This small molecule binds to this protein.
Small molecule (SMILES): O=C(O)[C@@H](O)c1ccc(O)cc1

Sequence of chain 1.B:
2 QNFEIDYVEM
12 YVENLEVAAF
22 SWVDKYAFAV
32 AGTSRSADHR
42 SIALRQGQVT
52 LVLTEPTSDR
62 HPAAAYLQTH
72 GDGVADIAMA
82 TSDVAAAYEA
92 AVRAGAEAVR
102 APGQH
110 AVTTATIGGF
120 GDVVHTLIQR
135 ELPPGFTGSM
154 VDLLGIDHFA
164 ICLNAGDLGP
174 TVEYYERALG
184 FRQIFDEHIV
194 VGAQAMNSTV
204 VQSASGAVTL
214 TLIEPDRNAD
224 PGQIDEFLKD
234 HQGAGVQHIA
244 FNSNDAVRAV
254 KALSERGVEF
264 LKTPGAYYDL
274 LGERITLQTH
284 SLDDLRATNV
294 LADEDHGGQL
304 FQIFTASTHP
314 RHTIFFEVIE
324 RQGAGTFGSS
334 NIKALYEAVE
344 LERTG

Binding-site contacts:
Ligand atom O11 contacts residue GLU320 of chain 1.B at 2.9 Å (salt-bridge).
Ligand atom O12 contacts residue LEU338 of chain 1.B at 3.7 Å.
Ligand atom C7 contacts residue THR214 of chain 1.B at 4.0 Å.
Ligand atom O8 contacts residue CO1 of chain 1.E at 2.5 Å.
Ligand atom C4 contacts residue SER201 of chain 1.B at 3.5 Å.
Ligand atom O12 contacts residue GLN305 of chain 1.B at 3.1 Å (h-bond).
Ligand atom C5 contacts residue SER201 of chain 1.B at 3.3 Å.
Ligand atom O1 contacts residue VAL203 of chain 1.B at 3.5 Å.
Ligand atom O11 contacts residue HIS241 of chain 1.B at 3.8 Å.
Ligand atom C4 contacts residue ILE335 of chain 1.B at 3.6 Å (hydrophobic).
Ligand atom O8 contacts residue ALA163 of chain 1.B at 3.8 Å.
Ligand atom C10 contacts residue GLN305 of chain 1.B at 3.4 Å.
Ligand atom O11 contacts residue GLN305 of chain 1.B at 2.8 Å (h-bond).
Ligand atom C6 contacts residue ILE216 of chain 1.B at 4.0 Å (hydrophobic).
Ligand atom C10 contacts residue CO1 of chain 1.E at 3.0 Å.
Ligand atom O11 contacts residue LEU338 of chain 1.B at 3.6 Å.
Ligand atom O8 contacts residue HIS161 of chain 1.B at 3.3 Å (h-bond).
Ligand atom O12 contacts residue ILE335 of chain 1.B at 3.5 Å.
Ligand atom O1 contacts residue PHE188 of chain 1.B at 3.7 Å.
Ligand atom C1 contacts residue THR214 of chain 1.B at 3.8 Å.
Ligand atom O1 contacts residue SER201 of chain 1.B at 2.8 Å (h-bond).
Ligand atom O8 contacts residue THR214 of chain 1.B at 2.9 Å (h-bond).
Ligand atom C10 contacts residue LEU338 of chain 1.B at 3.9 Å (hydrophobic).
Ligand atom O8 contacts residue HIS241 of chain 1.B at 3.3 Å (h-bond).
Ligand atom C3 contacts residue THR214 of chain 1.B at 4.0 Å.
Ligand atom C2 contacts residue THR214 of chain 1.B at 3.8 Å.
Ligand atom C5 contacts residue ILE335 of chain 1.B at 4.1 Å (hydrophobic).
Ligand atom O11 contacts residue HIS161 of chain 1.B at 3.5 Å (h-bond).
Ligand atom C6 contacts residue THR214 of chain 1.B at 3.9 Å.
Ligand atom C5 contacts residue ILE192 of chain 1.B at 4.1 Å (hydrophobic).
Ligand atom C3 contacts residue PHE330 of chain 1.B at 3.7 Å (hydrophobic).
Ligand atom O1 contacts residue GLU190 of chain 1.B at 3.9 Å.
Ligand atom C4 contacts residue VAL203 of chain 1.B at 3.8 Å (hydrophobic).
Ligand atom C3 contacts residue VAL203 of chain 1.B at 3.6 Å (hydrophobic).
Ligand atom C2 contacts residue PHE330 of chain 1.B at 3.6 Å (hydrophobic).
Ligand atom O11 contacts residue CO1 of chain 1.E at 2.1 Å.
Ligand atom C7 contacts residue CO1 of chain 1.E at 3.2 Å.
Ligand atom C3 contacts residue ILE335 of chain 1.B at 3.5 Å (hydrophobic).
Ligand atom O12 contacts residue PHE330 of chain 1.B at 3.8 Å.
Ligand atom C2 contacts residue ILE335 of chain 1.B at 3.8 Å (hydrophobic).